Sequence of chain 1.A:
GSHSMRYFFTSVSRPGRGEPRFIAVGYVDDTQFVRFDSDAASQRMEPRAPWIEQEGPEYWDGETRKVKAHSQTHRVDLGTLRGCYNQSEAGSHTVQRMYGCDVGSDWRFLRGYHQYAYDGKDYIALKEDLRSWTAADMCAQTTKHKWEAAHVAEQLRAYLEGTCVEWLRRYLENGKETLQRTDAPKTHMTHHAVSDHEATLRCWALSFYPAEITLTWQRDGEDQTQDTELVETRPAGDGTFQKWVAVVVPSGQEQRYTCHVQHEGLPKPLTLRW

Binding-site contacts:
Ligand atom CA contacts residue TYR60 of chain 1.A at 4.4 Å (hydrophobic).
Ligand atom CA contacts residue MET1 of chain 1.D at 2.4 Å (hydrophobic).
Ligand atom C contacts residue MET1 of chain 1.D at 1.3 Å (hydrophobic).
Ligand atom C contacts residue TYR160 of chain 1.A at 3.7 Å (hydrophobic).
Ligand atom C contacts residue GLU64 of chain 1.A at 3.6 Å.
Ligand atom CA contacts residue TRP168 of chain 1.A at 3.6 Å (hydrophobic).
Ligand atom N contacts residue TYR8 of chain 1.A at 2.9 Å (h-bond).
Ligand atom C contacts residue LYS67 of chain 1.A at 3.9 Å.
Ligand atom N contacts residue MET1 of chain 1.D at 3.5 Å (h-bond).
Ligand atom O contacts residue MET1 of chain 1.D at 2.3 Å (h-bond).
Ligand atom O contacts residue TRP168 of chain 1.A at 3.5 Å.
Ligand atom CA contacts residue TYR172 of chain 1.A at 3.5 Å (hydrophobic).
Ligand atom CA contacts residue LYS67 of chain 1.A at 4.2 Å.
Ligand atom N contacts residue TYR60 of chain 1.A at 4.3 Å.
Ligand atom CA contacts residue GLU64 of chain 1.A at 3.4 Å.
Ligand atom C contacts residue TRP168 of chain 1.A at 4.0 Å (hydrophobic).
Ligand atom O contacts residue TYR8 of chain 1.A at 3.7 Å.
Ligand atom O contacts residue TYR160 of chain 1.A at 2.7 Å (h-bond).
Ligand atom N contacts residue TRP168 of chain 1.A at 3.3 Å.
Ligand atom CA contacts residue TYR8 of chain 1.A at 3.2 Å (hydrophobic).
Ligand atom N contacts residue TYR172 of chain 1.A at 2.7 Å (h-bond).
Ligand atom O contacts residue MET6 of chain 1.A at 3.6 Å.
Ligand atom N contacts residue MET6 of chain 1.A at 3.7 Å.
Ligand atom C contacts residue MET6 of chain 1.A at 4.5 Å (hydrophobic).
Ligand atom C contacts residue TYR8 of chain 1.A at 3.2 Å (hydrophobic).

The protein below binds the small molecule below.
Small molecule (SMILES): NCC(=O)O